Sequence of chain 1.A:
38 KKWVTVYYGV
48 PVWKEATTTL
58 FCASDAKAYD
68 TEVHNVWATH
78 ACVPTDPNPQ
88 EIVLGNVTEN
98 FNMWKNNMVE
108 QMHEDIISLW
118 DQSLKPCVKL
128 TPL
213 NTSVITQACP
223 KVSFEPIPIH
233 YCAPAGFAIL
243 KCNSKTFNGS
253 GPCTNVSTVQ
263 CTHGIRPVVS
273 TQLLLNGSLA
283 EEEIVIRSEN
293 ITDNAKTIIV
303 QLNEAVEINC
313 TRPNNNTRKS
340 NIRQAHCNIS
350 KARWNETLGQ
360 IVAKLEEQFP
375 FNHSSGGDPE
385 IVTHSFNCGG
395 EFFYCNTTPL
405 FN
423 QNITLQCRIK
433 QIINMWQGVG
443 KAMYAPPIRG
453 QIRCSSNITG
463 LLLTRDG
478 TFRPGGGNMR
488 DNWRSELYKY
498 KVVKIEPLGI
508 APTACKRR

Binding-site contacts:
Ligand atom C7 contacts residue ASN278 of chain 1.A at 3.8 Å.
Ligand atom O6 contacts residue GLY393 of chain 1.A at 2.9 Å (h-bond).
Ligand atom C1 contacts residue ASN278 of chain 1.A at 1.5 Å.
Ligand atom C1 contacts residue SER457 of chain 1.A at 3.9 Å.
Ligand atom C8 contacts residue VAL270 of chain 1.A at 3.8 Å (hydrophobic).
Ligand atom C7 contacts residue SER458 of chain 1.A at 3.9 Å.
Ligand atom O4 contacts residue SER225 of chain 1.A at 3.9 Å.
Ligand atom C6 contacts residue GLY393 of chain 1.A at 3.6 Å.
Ligand atom N2 contacts residue SER458 of chain 1.A at 3.0 Å (h-bond).
Ligand atom N2 contacts residue ASN278 of chain 1.A at 3.1 Å (h-bond).
Ligand atom C8 contacts residue LEU277 of chain 1.A at 3.8 Å (hydrophobic).
Ligand atom O7 contacts residue PRO228 of chain 1.A at 3.8 Å.
Ligand atom O5 contacts residue NAG1 of chain 1.U at 3.7 Å.
Ligand atom C6 contacts residue GLY393 of chain 1.A at 3.8 Å.
Ligand atom O4 contacts residue ARG451 of chain 1.A at 2.9 Å (salt-bridge).
Ligand atom C5 contacts residue GLU227 of chain 1.A at 4.0 Å.
Ligand atom O7 contacts residue VAL270 of chain 1.A at 4.0 Å.
Ligand atom O3 contacts residue ARG451 of chain 1.A at 3.0 Å (salt-bridge).
Ligand atom C1 contacts residue SER458 of chain 1.A at 4.0 Å.
Ligand atom O3 contacts residue ILE450 of chain 1.A at 3.4 Å.
Ligand atom O3 contacts residue CYS392 of chain 1.A at 3.3 Å (h-bond).
Ligand atom C2 contacts residue SER458 of chain 1.A at 3.9 Å.
Ligand atom C3 contacts residue ILE450 of chain 1.A at 3.8 Å (hydrophobic).
Ligand atom C5 contacts residue NAG1 of chain 1.U at 3.8 Å.
Ligand atom O5 contacts residue ASN278 of chain 1.A at 2.4 Å (h-bond).
Ligand atom C3 contacts residue ARG451 of chain 1.A at 3.8 Å.
Ligand atom C5 contacts residue ASN278 of chain 1.A at 3.8 Å.
Ligand atom C3 contacts residue ASN278 of chain 1.A at 3.9 Å.
Ligand atom C5 contacts residue SER457 of chain 1.A at 3.5 Å.
Ligand atom C4 contacts residue SER457 of chain 1.A at 4.0 Å.
Ligand atom C6 contacts residue CYS392 of chain 1.A at 3.7 Å (hydrophobic).
Ligand atom C2 contacts residue ASN278 of chain 1.A at 2.6 Å.
Ligand atom C3 contacts residue SER457 of chain 1.A at 3.7 Å.
Ligand atom O4 contacts residue SER457 of chain 1.A at 3.9 Å.
Ligand atom C8 contacts residue SER458 of chain 1.A at 3.9 Å.
Ligand atom O6 contacts residue NAG1 of chain 1.U at 3.4 Å.
Ligand atom O6 contacts residue GLY393 of chain 1.A at 3.2 Å.
Ligand atom C4 contacts residue ARG451 of chain 1.A at 3.8 Å.
Ligand atom O4 contacts residue GLY452 of chain 1.A at 3.5 Å.
Ligand atom C1 contacts residue GLU227 of chain 1.A at 3.8 Å.

The small molecule below binds the protein below.
Small molecule (SMILES): CC(=O)N[C@H]1[C@H](O[C@H]2[C@H](O)[C@@H](NC(C)=O)CO[C@@H]2CO)O[C@H](CO)[C@@H](O[C@@H]2O[C@H](CO)[C@@H](O)[C@H](O[C@H]3O[C@H](CO)[C@@H](O)[C@H](O)[C@@H]3O[C@H]3O[C@H](CO)[C@@H](O)[C@H](O)[C@@H]3O)[C@@H]2O)[C@@H]1O